Binding-site contacts:
Ligand atom C4 contacts residue GLN214 of chain 1.A at 3.4 Å.
Ligand atom C3 contacts residue LYS82 of chain 1.E at 3.5 Å.
Ligand atom O2 contacts residue GLN214 of chain 1.A at 3.2 Å.
Ligand atom C2 contacts residue GLN214 of chain 1.A at 3.3 Å.
Ligand atom C3 contacts residue GLN214 of chain 1.A at 3.8 Å.
Ligand atom C7 contacts residue ASN266 of chain 1.A at 3.8 Å.
Ligand atom C8 contacts residue TYR256 of chain 1.A at 3.8 Å (hydrophobic).
Ligand atom C5 contacts residue ASN266 of chain 1.A at 3.6 Å.
Ligand atom C6 contacts residue PHE217 of chain 1.A at 3.9 Å (hydrophobic).
Ligand atom C3 contacts residue SER263 of chain 1.A at 3.4 Å.
Ligand atom C2 contacts residue GLN214 of chain 1.A at 3.7 Å.
Ligand atom O3 contacts residue LYS82 of chain 1.E at 3.1 Å (salt-bridge).
Ligand atom N2 contacts residue SER263 of chain 1.A at 2.8 Å (h-bond).
Ligand atom C2 contacts residue SER263 of chain 1.A at 3.5 Å.
Ligand atom C7 contacts residue SER263 of chain 1.A at 3.6 Å.
Ligand atom O5 contacts residue TYR254 of chain 1.A at 3.8 Å.
Ligand atom C1 contacts residue ASN266 of chain 1.A at 1.4 Å.
Ligand atom O2 contacts residue LYS82 of chain 1.E at 3.6 Å.
Ligand atom O5 contacts residue ASN266 of chain 1.A at 2.4 Å (h-bond).
Ligand atom C5 contacts residue GLN214 of chain 1.A at 3.7 Å.
Ligand atom O6 contacts residue PHE217 of chain 1.A at 3.8 Å.
Ligand atom C5 contacts residue TYR254 of chain 1.A at 3.7 Å (hydrophobic).
Ligand atom O7 contacts residue TYR256 of chain 1.A at 3.8 Å.
Ligand atom O3 contacts residue ALA213 of chain 1.A at 3.2 Å.
Ligand atom C3 contacts residue ASN266 of chain 1.A at 3.8 Å.
Ligand atom O4 contacts residue GLN214 of chain 1.A at 3.7 Å.
Ligand atom O3 contacts residue GLN214 of chain 1.A at 3.6 Å.
Ligand atom C8 contacts residue SER263 of chain 1.A at 3.7 Å.
Ligand atom O3 contacts residue SER263 of chain 1.A at 3.8 Å.
Ligand atom C1 contacts residue GLN214 of chain 1.A at 3.7 Å.
Ligand atom C2 contacts residue LYS82 of chain 1.E at 3.2 Å.
Ligand atom O2 contacts residue THR212 of chain 1.A at 3.5 Å.
Ligand atom O5 contacts residue GLN214 of chain 1.A at 3.1 Å (h-bond).
Ligand atom O2 contacts residue GLN214 of chain 1.A at 2.3 Å (h-bond).
Ligand atom C6 contacts residue TYR254 of chain 1.A at 3.2 Å (hydrophobic).
Ligand atom C8 contacts residue LEU264 of chain 1.A at 3.5 Å (hydrophobic).
Ligand atom N2 contacts residue ASN266 of chain 1.A at 2.9 Å (h-bond).
Ligand atom C1 contacts residue GLN214 of chain 1.A at 3.5 Å.
Ligand atom C6 contacts residue GLN214 of chain 1.A at 3.7 Å.
Ligand atom C2 contacts residue ASN266 of chain 1.A at 2.5 Å.

Sequence of chain 1.A:
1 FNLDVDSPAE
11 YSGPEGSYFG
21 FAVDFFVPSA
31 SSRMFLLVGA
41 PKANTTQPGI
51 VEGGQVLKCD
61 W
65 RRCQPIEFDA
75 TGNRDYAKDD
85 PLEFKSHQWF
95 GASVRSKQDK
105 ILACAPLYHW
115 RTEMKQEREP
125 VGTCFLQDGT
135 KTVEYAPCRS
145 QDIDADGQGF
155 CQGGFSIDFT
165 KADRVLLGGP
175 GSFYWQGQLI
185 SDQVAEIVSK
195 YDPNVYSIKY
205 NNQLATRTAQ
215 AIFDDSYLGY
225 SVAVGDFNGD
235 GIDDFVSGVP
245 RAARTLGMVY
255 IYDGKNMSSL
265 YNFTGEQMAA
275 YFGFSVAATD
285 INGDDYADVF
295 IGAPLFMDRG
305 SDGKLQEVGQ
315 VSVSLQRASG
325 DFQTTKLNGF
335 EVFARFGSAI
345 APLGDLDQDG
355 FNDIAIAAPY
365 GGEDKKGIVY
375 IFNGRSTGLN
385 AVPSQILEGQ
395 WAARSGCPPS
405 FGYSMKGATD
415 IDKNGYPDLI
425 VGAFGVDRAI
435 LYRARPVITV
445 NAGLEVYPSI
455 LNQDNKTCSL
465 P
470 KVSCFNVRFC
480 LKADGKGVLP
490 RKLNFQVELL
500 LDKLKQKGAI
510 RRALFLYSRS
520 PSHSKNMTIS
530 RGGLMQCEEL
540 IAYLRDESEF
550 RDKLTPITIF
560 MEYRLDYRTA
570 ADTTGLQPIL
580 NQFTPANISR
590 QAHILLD

This small molecule binds to this protein.
Small molecule (SMILES): CC(=O)N[C@H]1[C@H](O[C@H]2[C@H](O)[C@@H](NC(C)=O)CO[C@@H]2CO)O[C@H](CO)[C@@H](O[C@@H]2O[C@H](CO[C@H]3O[C@H](CO[C@H]4O[C@H](CO)[C@@H](O)[C@H](O)[C@@H]4O)[C@@H](O)[C@H](O[C@H]4O[C@H](CO)[C@@H](O)[C@H](O)[C@@H]4O)[C@@H]3O)[C@@H](O)[C@H](O[C@H]3O[C@H](CO)[C@@H](O)[C@H](O)[C@@H]3O)[C@@H]2O)[C@@H]1O

Sequence of chain 1.E:
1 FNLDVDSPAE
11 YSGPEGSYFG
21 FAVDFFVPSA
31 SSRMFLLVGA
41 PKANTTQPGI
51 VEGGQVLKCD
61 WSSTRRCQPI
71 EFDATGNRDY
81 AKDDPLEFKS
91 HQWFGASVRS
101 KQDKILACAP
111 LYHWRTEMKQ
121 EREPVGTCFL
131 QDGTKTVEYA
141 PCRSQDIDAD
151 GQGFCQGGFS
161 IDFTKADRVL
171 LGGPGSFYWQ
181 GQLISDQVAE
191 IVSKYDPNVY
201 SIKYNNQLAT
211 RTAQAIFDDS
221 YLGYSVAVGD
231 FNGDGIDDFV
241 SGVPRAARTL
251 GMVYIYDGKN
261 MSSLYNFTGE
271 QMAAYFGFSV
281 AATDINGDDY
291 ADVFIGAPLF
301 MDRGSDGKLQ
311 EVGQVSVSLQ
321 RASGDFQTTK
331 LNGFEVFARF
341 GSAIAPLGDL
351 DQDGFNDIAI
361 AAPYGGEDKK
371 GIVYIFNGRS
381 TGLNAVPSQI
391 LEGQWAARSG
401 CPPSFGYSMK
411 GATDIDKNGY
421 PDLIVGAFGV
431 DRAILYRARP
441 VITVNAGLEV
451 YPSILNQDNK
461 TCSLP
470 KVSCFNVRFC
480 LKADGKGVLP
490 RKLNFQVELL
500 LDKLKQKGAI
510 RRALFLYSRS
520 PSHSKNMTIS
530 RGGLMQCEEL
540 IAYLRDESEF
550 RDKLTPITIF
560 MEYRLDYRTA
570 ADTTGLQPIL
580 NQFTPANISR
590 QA